A protein and the small-molecule ligand that binds it are described below.
Small molecule (SMILES): CC(C)[C@@](O)(C(=O)N1CCC(C2CCN(c3ccc(C(=O)N(C)C)c(Cl)c3)CC2)CC1)C(F)(F)F

Binding-site contacts:
Ligand atom C23 contacts residue LEU58 of chain 1.D at 3.5 Å (hydrophobic).
Ligand atom C11 contacts residue THR100 of chain 1.D at 3.2 Å.
Ligand atom C15 contacts residue PHE113 of chain 1.D at 3.4 Å (hydrophobic).
Ligand atom F1 contacts residue LEU129 of chain 1.D at 3.4 Å.
Ligand atom CL contacts residue ILE61 of chain 1.D at 3.5 Å.
Ligand atom O1 contacts residue HIS219 of chain 1.D at 2.7 Å (h-bond).
Ligand atom F contacts residue GLN222 of chain 1.D at 3.3 Å.
Ligand atom F1 contacts residue GLN222 of chain 1.D at 3.8 Å.
Ligand atom N1 contacts residue SER62 of chain 1.D at 3.7 Å.
Ligand atom C16 contacts residue SER62 of chain 1.D at 3.4 Å.
Ligand atom C contacts residue LEU237 of chain 1.D at 3.8 Å (hydrophobic).
Ligand atom O contacts residue TRP241 of chain 1.D at 3.7 Å.
Ligand atom F1 contacts residue PHE133 of chain 1.D at 3.3 Å.
Ligand atom C12 contacts residue MET96 of chain 1.D at 3.8 Å (hydrophobic).
Ligand atom C23 contacts residue PHE113 of chain 1.D at 3.7 Å (hydrophobic).
Ligand atom C16 contacts residue PHE113 of chain 1.D at 3.5 Å (hydrophobic).
Ligand atom C contacts residue ALA59 of chain 1.D at 3.4 Å (hydrophobic).
Ligand atom C2 contacts residue PHE52 of chain 1.D at 3.6 Å (hydrophobic).
Ligand atom C15 contacts residue SER62 of chain 1.D at 3.2 Å.
Ligand atom C2 contacts residue THR56 of chain 1.D at 3.4 Å.
Ligand atom N1 contacts residue PHE113 of chain 1.D at 3.2 Å.
Ligand atom C9 contacts residue ILE93 of chain 1.D at 3.7 Å (hydrophobic).
Ligand atom C23 contacts residue SER62 of chain 1.D at 3.6 Å.
Ligand atom C2 contacts residue LEU233 of chain 1.D at 3.8 Å (hydrophobic).
Ligand atom F2 contacts residue LEU129 of chain 1.D at 3.6 Å.
Ligand atom C contacts residue PHE55 of chain 1.D at 3.8 Å (hydrophobic).
Ligand atom C13 contacts residue LEU58 of chain 1.D at 3.7 Å (hydrophobic).
Ligand atom C13 contacts residue PHE113 of chain 1.D at 3.8 Å (hydrophobic).
Ligand atom F contacts residue LEU226 of chain 1.D at 3.1 Å.
Ligand atom O1 contacts residue TRP241 of chain 1.D at 3.4 Å.
Ligand atom O2 contacts residue LEU114 of chain 1.D at 3.0 Å (h-bond).
Ligand atom O2 contacts residue ARG103 of chain 1.D at 3.2 Å (salt-bridge).
Ligand atom C9 contacts residue PHE133 of chain 1.D at 3.8 Å (hydrophobic).
Ligand atom C12 contacts residue THR100 of chain 1.D at 3.7 Å.
Ligand atom C8 contacts residue MET96 of chain 1.D at 3.5 Å (hydrophobic).
Ligand atom C12 contacts residue SER62 of chain 1.D at 3.2 Å.
Ligand atom C14 contacts residue PHE113 of chain 1.D at 3.7 Å (hydrophobic).
Ligand atom C21 contacts residue ASN23 of chain 1.D at 3.5 Å.
Ligand atom CL contacts residue LEU114 of chain 1.D at 3.6 Å.
Ligand atom C11 contacts residue MET96 of chain 1.D at 3.8 Å (hydrophobic).

Sequence of chain 1.D:
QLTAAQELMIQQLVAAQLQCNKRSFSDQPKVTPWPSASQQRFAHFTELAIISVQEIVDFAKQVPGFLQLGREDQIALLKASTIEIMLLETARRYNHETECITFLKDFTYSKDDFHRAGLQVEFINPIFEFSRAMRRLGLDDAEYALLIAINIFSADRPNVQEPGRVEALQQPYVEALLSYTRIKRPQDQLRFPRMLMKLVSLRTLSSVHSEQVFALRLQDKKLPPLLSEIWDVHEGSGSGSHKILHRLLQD